Sequence of chain 1.J:
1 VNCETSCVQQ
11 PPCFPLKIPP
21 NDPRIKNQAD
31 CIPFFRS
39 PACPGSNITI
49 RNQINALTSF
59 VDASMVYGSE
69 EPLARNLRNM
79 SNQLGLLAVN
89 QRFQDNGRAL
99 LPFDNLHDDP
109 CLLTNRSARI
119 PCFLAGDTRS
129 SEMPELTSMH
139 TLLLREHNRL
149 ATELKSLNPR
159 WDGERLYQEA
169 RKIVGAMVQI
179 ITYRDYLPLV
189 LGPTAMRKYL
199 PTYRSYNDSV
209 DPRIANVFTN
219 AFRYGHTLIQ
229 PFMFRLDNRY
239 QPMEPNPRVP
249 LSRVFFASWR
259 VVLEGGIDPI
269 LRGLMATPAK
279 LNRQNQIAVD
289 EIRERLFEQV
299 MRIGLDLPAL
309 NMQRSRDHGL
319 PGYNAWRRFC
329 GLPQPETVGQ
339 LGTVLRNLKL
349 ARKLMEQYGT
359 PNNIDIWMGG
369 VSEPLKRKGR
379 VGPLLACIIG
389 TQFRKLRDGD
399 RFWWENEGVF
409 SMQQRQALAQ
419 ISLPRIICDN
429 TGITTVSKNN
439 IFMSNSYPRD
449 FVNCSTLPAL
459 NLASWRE

Binding-site contacts:
Ligand atom C6 contacts residue ALA116 of chain 1.J at 4.3 Å (hydrophobic).
Ligand atom O5 contacts residue ASN113 of chain 1.J at 2.4 Å (h-bond).
Ligand atom C8 contacts residue ASN113 of chain 1.J at 4.3 Å.
Ligand atom C6 contacts residue LEU261 of chain 1.J at 4.2 Å (hydrophobic).
Ligand atom C1 contacts residue ASN113 of chain 1.J at 1.4 Å.
Ligand atom C1 contacts residue TRP257 of chain 1.J at 3.9 Å (hydrophobic).
Ligand atom N2 contacts residue ASN113 of chain 1.J at 3.1 Å (h-bond).
Ligand atom C3 contacts residue ASN113 of chain 1.J at 3.9 Å.
Ligand atom O5 contacts residue ALA116 of chain 1.J at 3.7 Å.
Ligand atom C5 contacts residue ASN113 of chain 1.J at 3.6 Å.
Ligand atom O7 contacts residue ASN113 of chain 1.J at 2.8 Å (h-bond).
Ligand atom C2 contacts residue TRP257 of chain 1.J at 3.6 Å (hydrophobic).
Ligand atom C7 contacts residue ASN113 of chain 1.J at 3.1 Å.
Ligand atom O5 contacts residue TRP257 of chain 1.J at 3.9 Å.
Ligand atom C2 contacts residue ASN113 of chain 1.J at 2.7 Å.
Ligand atom N2 contacts residue TRP257 of chain 1.J at 3.7 Å.
Ligand atom C1 contacts residue SER115 of chain 1.J at 4.5 Å.
Ligand atom O6 contacts residue LEU261 of chain 1.J at 3.9 Å.
Ligand atom C4 contacts residue ASN113 of chain 1.J at 4.3 Å.

A protein and the small-molecule ligand that binds it are described below.
Small molecule (SMILES): CC(=O)N[C@H]1[C@H](O[C@H]2[C@H](O)[C@@H](NC(C)=O)CO[C@@H]2CO)O[C@H](CO)[C@@H](O)[C@@H]1O